This protein binds this small molecule.
Small molecule (SMILES): O=C(O)COP(=O)(O)O

Binding-site contacts:
Ligand atom C1 contacts residue HIS95 of chain 2.A at 3.3 Å.
Ligand atom P contacts residue GLY234 of chain 2.A at 3.6 Å.
Ligand atom O1 contacts residue ILE172 of chain 2.A at 3.4 Å.
Ligand atom C2 contacts residue GLY234 of chain 2.A at 3.6 Å.
Ligand atom O4P contacts residue SER213 of chain 2.A at 2.7 Å (h-bond).
Ligand atom C2 contacts residue LEU232 of chain 2.A at 4.0 Å (hydrophobic).
Ligand atom O3P contacts residue GLY173 of chain 2.A at 3.9 Å.
Ligand atom C2 contacts residue GLY212 of chain 2.A at 4.1 Å.
Ligand atom O1P contacts residue ILE172 of chain 2.A at 3.8 Å.
Ligand atom O3P contacts residue GLY234 of chain 2.A at 3.5 Å.
Ligand atom O2P contacts residue VAL214 of chain 2.A at 4.2 Å.
Ligand atom O4P contacts residue GLY173 of chain 2.A at 2.8 Å (h-bond).
Ligand atom P contacts residue GLY235 of chain 2.A at 3.8 Å.
Ligand atom P contacts residue GLY173 of chain 2.A at 3.9 Å.
Ligand atom O2 contacts residue HIS95 of chain 2.A at 3.1 Å (h-bond).
Ligand atom O2P contacts residue VAL233 of chain 2.A at 3.9 Å.
Ligand atom O4P contacts residue GLY212 of chain 2.A at 3.6 Å.
Ligand atom O1P contacts residue LYS13 of chain 2.A at 3.4 Å (salt-bridge).
Ligand atom O2 contacts residue ASN11 of chain 2.A at 3.6 Å.
Ligand atom C1 contacts residue LYS13 of chain 2.A at 3.5 Å.
Ligand atom O2 contacts residue GLY234 of chain 2.A at 4.2 Å.
Ligand atom O2 contacts residue GLU167 of chain 2.A at 2.8 Å (salt-bridge).
Ligand atom C2 contacts residue GLU167 of chain 2.A at 3.5 Å.
Ligand atom P contacts residue SER213 of chain 2.A at 3.7 Å.
Ligand atom O1 contacts residue GLU97 of chain 2.A at 4.2 Å.
Ligand atom O4P contacts residue ILE172 of chain 2.A at 3.5 Å.
Ligand atom O2P contacts residue GLY234 of chain 2.A at 2.8 Å (h-bond).
Ligand atom O2P contacts residue SER213 of chain 2.A at 3.6 Å.
Ligand atom O1 contacts residue LYS13 of chain 2.A at 2.8 Å (salt-bridge).
Ligand atom O4P contacts residue ALA171 of chain 2.A at 3.7 Å.
Ligand atom C1 contacts residue GLU167 of chain 2.A at 3.1 Å.
Ligand atom O2 contacts residue LEU232 of chain 2.A at 3.5 Å.
Ligand atom O3P contacts residue GLY235 of chain 2.A at 2.9 Å (h-bond).
Ligand atom C2 contacts residue LYS13 of chain 2.A at 4.1 Å.
Ligand atom O2 contacts residue LYS13 of chain 2.A at 4.1 Å.
Ligand atom O1 contacts residue HIS95 of chain 2.A at 2.6 Å (h-bond).
Ligand atom O1P contacts residue GLY234 of chain 2.A at 3.3 Å.
Ligand atom C1 contacts residue GLY234 of chain 2.A at 4.2 Å.
Ligand atom O2P contacts residue GLY235 of chain 2.A at 3.7 Å.
Ligand atom O1 contacts residue GLU167 of chain 2.A at 3.8 Å.

Sequence of chain 2.A:
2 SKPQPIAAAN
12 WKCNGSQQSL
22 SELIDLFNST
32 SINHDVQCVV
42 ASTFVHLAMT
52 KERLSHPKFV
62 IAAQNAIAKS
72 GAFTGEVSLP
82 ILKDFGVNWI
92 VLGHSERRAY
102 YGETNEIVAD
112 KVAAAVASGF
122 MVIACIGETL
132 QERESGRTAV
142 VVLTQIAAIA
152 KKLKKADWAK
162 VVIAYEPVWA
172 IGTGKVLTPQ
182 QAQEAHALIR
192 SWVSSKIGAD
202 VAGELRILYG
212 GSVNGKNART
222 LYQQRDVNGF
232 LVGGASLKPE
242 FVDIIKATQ